Binding-site contacts:
Ligand atom O4 contacts residue TYR286 of chain 1.A at 4.2 Å.
Ligand atom N2 contacts residue ASN208 of chain 1.A at 2.9 Å (h-bond).
Ligand atom C3 contacts residue SER288 of chain 1.A at 3.6 Å.
Ligand atom C5 contacts residue TYR286 of chain 1.A at 3.6 Å (hydrophobic).
Ligand atom O3 contacts residue SER288 of chain 1.A at 2.5 Å (h-bond).
Ligand atom O2 contacts residue SER288 of chain 1.A at 4.5 Å.
Ligand atom C5 contacts residue TYR286 of chain 1.A at 3.5 Å (hydrophobic).
Ligand atom C5 contacts residue ASN208 of chain 1.A at 3.6 Å.
Ligand atom C3 contacts residue ASN208 of chain 1.A at 3.8 Å.
Ligand atom O5 contacts residue TYR286 of chain 1.A at 4.0 Å.
Ligand atom O7 contacts residue ASN208 of chain 1.A at 4.2 Å.
Ligand atom C3 contacts residue TYR286 of chain 1.A at 4.2 Å (hydrophobic).
Ligand atom C4 contacts residue ASN208 of chain 1.A at 4.3 Å.
Ligand atom C7 contacts residue ASN208 of chain 1.A at 3.8 Å.
Ligand atom O6 contacts residue TYR286 of chain 1.A at 3.6 Å.
Ligand atom C6 contacts residue TYR286 of chain 1.A at 3.9 Å (hydrophobic).
Ligand atom C1 contacts residue TYR286 of chain 1.A at 4.2 Å (hydrophobic).
Ligand atom C6 contacts residue TYR286 of chain 1.A at 4.1 Å (hydrophobic).
Ligand atom C4 contacts residue TYR286 of chain 1.A at 4.0 Å (hydrophobic).
Ligand atom C2 contacts residue ASN208 of chain 1.A at 2.5 Å.
Ligand atom C1 contacts residue ASN208 of chain 1.A at 1.4 Å.
Ligand atom O5 contacts residue ASN208 of chain 1.A at 2.4 Å (h-bond).

This small molecule binds to this protein.
Small molecule (SMILES): CC(=O)N[C@H]1[C@H](O[C@H]2[C@H](O)[C@@H](NC(C)=O)CO[C@@H]2CO[C@@H]2O[C@@H](C)[C@@H](O)[C@@H](O)[C@@H]2O)O[C@H](CO)[C@@H](O)[C@@H]1O

Sequence of chain 1.A:
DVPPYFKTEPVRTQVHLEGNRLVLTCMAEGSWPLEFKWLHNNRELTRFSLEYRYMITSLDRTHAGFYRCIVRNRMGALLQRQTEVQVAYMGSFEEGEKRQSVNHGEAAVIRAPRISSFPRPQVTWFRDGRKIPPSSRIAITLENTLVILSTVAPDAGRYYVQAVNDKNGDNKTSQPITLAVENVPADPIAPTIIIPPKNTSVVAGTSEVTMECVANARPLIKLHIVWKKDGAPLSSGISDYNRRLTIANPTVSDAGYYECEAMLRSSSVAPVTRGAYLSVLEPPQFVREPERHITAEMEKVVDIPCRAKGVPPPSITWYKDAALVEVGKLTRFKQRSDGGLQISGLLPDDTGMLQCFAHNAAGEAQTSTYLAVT